Sequence of chain 1.F:
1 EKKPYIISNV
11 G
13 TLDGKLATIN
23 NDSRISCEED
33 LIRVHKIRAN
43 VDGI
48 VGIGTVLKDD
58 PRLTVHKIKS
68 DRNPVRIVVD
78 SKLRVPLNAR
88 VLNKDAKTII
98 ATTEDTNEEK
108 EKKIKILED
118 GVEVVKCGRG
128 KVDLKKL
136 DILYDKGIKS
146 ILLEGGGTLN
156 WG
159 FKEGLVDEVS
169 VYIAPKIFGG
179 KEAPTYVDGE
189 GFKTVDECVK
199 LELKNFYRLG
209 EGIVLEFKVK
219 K

A small-molecule ligand and the protein it binds are described below.
Small molecule (SMILES): OC[C@H]1O[C@H](O[C@H]2[C@H](O)[C@@H](O)[C@H](OCCC3CCCCC3)O[C@@H]2CO)[C@H](O)[C@@H](O)[C@@H]1O

Binding-site contacts:
Ligand atom C5 contacts residue ARG87 of chain 1.F at 4.5 Å.
Ligand atom C12 contacts residue LEU84 of chain 1.F at 3.5 Å (hydrophobic).
Ligand atom C20 contacts residue ASN85 of chain 1.F at 4.4 Å.
Ligand atom C22 contacts residue MSE117 of chain 1.F at 4.4 Å.
Ligand atom C62 contacts residue LEU84 of chain 1.F at 4.0 Å (hydrophobic).
Ligand atom C11 contacts residue ASN85 of chain 1.F at 4.0 Å.
Ligand atom O6 contacts residue ARG87 of chain 1.F at 3.6 Å.
Ligand atom C30 contacts residue ASN85 of chain 1.F at 4.5 Å.
Ligand atom O20 contacts residue ASN85 of chain 1.F at 3.2 Å.
Ligand atom O30 contacts residue ASN85 of chain 1.F at 4.0 Å.
Ligand atom C6 contacts residue ARG87 of chain 1.F at 3.2 Å.
Ligand atom O6 contacts residue ARG59 of chain 1.F at 4.2 Å.
Ligand atom C12 contacts residue MSE117 of chain 1.F at 3.8 Å.